Binding-site contacts:
Ligand atom C contacts residue LYS161 of chain 1.G at 3.4 Å.
Ligand atom C3 contacts residue MG1 of chain 1.P at 3.0 Å.
Ligand atom O3 contacts residue HIS280 of chain 1.G at 3.0 Å (h-bond).
Ligand atom O3P contacts residue GLY389 of chain 1.G at 3.0 Å (h-bond).
Ligand atom O7 contacts residue LYS163 of chain 1.G at 2.9 Å (salt-bridge).
Ligand atom O6 contacts residue LYS320 of chain 1.G at 3.0 Å (salt-bridge).
Ligand atom O7 contacts residue GLU190 of chain 1.G at 3.1 Å (salt-bridge).
Ligand atom O3 contacts residue MG1 of chain 1.P at 2.2 Å.
Ligand atom O1P contacts residue GLY367 of chain 1.G at 2.9 Å (h-bond).
Ligand atom C2 contacts residue MG1 of chain 1.P at 2.9 Å.
Ligand atom O2 contacts residue THR159 of chain 1.G at 2.9 Å (h-bond).
Ligand atom O6 contacts residue GLU53 of chain 2.E at 3.4 Å (salt-bridge).
Ligand atom O2P contacts residue GLY390 of chain 1.G at 2.8 Å (h-bond).
Ligand atom P1 contacts residue THR58 of chain 2.E at 3.5 Å.
Ligand atom O4 contacts residue GLY366 of chain 1.G at 3.2 Å.
Ligand atom O2P contacts residue THR58 of chain 2.E at 2.5 Å (h-bond).
Ligand atom O7 contacts residue MG1 of chain 1.P at 2.1 Å.
Ligand atom O1P contacts residue TRP59 of chain 2.E at 3.3 Å.
Ligand atom C contacts residue MG1 of chain 1.P at 2.9 Å.
Ligand atom O2P contacts residue LYS161 of chain 1.G at 3.2 Å.
Ligand atom O5P contacts residue SER365 of chain 1.G at 3.3 Å (h-bond).
Ligand atom O7 contacts residue ASP189 of chain 1.G at 2.9 Å (salt-bridge).
Ligand atom O7 contacts residue LYS161 of chain 1.G at 3.3 Å (salt-bridge).
Ligand atom O4P contacts residue ARG281 of chain 1.G at 2.8 Å (salt-bridge).
Ligand atom O7 contacts residue ASN109 of chain 2.E at 3.0 Å (h-bond).
Ligand atom O4 contacts residue SER365 of chain 1.G at 3.0 Å (h-bond).
Ligand atom O2 contacts residue MG1 of chain 1.P at 2.4 Å.
Ligand atom C3 contacts residue KCX187 of chain 1.G at 3.1 Å.
Ligand atom O3 contacts residue GLU190 of chain 1.G at 2.9 Å (salt-bridge).
Ligand atom O6P contacts residue ARG281 of chain 1.G at 2.9 Å (salt-bridge).
Ligand atom O1 contacts residue LYS161 of chain 1.G at 3.1 Å (salt-bridge).
Ligand atom O5 contacts residue LEU321 of chain 1.G at 3.4 Å.
Ligand atom O3 contacts residue ASN109 of chain 2.E at 3.4 Å (h-bond).
Ligand atom O2 contacts residue LYS161 of chain 1.G at 2.9 Å (salt-bridge).
Ligand atom O2 contacts residue KCX187 of chain 1.G at 3.2 Å (h-bond).
Ligand atom O3 contacts residue KCX187 of chain 1.G at 2.8 Å (h-bond).
Ligand atom O1P contacts residue GLY366 of chain 1.G at 3.4 Å.
Ligand atom O2 contacts residue ASP189 of chain 1.G at 3.2 Å (salt-bridge).
Ligand atom O1P contacts residue LYS320 of chain 1.G at 2.8 Å (salt-bridge).
Ligand atom O5P contacts residue HIS313 of chain 1.G at 2.7 Å (h-bond).

Sequence of chain 1.G:
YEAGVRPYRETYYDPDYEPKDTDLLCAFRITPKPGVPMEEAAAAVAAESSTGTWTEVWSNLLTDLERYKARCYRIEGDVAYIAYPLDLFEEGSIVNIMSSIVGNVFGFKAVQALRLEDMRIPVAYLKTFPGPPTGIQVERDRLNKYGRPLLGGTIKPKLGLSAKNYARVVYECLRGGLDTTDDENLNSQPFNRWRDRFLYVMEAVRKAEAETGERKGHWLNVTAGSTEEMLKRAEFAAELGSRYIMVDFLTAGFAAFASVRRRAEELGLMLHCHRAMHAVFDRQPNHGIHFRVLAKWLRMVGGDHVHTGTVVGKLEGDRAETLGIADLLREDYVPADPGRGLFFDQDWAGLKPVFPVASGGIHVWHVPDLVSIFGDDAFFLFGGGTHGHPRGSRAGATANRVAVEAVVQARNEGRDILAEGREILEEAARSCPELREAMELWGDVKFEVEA

This protein binds this small molecule.
Small molecule (SMILES): O=C(O)[C@@](O)(COP(=O)(O)O)[C@H](O)[C@H](O)COP(=O)(O)O

Sequence of chain 2.E:
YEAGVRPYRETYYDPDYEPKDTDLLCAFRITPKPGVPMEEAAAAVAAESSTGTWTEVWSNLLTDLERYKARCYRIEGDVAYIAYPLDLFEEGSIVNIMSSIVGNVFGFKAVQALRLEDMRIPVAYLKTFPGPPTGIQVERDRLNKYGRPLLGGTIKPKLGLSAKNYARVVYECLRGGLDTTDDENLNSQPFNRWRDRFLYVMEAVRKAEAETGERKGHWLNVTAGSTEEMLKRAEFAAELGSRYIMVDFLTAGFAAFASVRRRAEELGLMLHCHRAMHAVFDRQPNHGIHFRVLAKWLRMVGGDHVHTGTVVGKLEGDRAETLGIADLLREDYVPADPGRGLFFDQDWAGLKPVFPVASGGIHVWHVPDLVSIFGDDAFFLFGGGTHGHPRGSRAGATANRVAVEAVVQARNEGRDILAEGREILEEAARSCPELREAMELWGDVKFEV